This protein binds this small molecule.
Small molecule (SMILES): CC(=O)N[C@H]1[C@H](O[C@H]2[C@H](O)[C@@H](NC(C)=O)CO[C@@H]2CO)O[C@H](CO)[C@@H](O)[C@@H]1O

Sequence of chain 1.C:
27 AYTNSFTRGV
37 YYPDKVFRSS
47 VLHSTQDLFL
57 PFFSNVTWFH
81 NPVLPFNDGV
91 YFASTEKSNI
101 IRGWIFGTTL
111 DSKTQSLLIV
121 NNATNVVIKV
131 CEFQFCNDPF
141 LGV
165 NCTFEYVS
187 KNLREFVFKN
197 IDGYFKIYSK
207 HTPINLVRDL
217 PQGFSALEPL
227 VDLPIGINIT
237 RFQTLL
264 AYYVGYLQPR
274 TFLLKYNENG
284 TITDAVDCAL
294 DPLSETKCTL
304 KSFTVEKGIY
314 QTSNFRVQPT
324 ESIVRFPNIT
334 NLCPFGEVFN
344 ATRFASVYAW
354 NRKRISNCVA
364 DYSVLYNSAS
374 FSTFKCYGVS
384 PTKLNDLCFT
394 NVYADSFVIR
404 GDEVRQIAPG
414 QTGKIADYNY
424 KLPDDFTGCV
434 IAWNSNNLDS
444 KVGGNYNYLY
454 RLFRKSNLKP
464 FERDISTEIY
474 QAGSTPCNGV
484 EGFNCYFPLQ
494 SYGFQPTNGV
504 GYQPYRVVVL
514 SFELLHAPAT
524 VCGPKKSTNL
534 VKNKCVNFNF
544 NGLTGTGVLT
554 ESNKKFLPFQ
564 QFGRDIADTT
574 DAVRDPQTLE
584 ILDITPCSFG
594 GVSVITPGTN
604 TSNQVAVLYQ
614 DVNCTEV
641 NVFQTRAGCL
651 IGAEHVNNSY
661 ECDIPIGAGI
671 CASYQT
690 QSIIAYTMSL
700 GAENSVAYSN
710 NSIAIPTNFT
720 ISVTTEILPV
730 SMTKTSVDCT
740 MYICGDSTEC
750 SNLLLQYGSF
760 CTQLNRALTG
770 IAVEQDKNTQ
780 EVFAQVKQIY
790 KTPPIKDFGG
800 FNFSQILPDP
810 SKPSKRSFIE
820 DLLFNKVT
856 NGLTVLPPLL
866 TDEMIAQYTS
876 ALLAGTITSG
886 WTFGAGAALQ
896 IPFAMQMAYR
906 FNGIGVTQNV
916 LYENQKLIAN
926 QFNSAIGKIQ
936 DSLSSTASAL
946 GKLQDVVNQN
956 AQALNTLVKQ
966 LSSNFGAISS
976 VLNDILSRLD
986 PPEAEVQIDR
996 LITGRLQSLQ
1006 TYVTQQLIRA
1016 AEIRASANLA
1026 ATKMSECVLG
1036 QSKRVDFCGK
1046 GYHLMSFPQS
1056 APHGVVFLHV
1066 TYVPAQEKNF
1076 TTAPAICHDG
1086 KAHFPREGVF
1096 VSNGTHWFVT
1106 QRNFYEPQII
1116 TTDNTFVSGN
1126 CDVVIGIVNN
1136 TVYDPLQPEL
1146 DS

Sequence of chain 1.B:
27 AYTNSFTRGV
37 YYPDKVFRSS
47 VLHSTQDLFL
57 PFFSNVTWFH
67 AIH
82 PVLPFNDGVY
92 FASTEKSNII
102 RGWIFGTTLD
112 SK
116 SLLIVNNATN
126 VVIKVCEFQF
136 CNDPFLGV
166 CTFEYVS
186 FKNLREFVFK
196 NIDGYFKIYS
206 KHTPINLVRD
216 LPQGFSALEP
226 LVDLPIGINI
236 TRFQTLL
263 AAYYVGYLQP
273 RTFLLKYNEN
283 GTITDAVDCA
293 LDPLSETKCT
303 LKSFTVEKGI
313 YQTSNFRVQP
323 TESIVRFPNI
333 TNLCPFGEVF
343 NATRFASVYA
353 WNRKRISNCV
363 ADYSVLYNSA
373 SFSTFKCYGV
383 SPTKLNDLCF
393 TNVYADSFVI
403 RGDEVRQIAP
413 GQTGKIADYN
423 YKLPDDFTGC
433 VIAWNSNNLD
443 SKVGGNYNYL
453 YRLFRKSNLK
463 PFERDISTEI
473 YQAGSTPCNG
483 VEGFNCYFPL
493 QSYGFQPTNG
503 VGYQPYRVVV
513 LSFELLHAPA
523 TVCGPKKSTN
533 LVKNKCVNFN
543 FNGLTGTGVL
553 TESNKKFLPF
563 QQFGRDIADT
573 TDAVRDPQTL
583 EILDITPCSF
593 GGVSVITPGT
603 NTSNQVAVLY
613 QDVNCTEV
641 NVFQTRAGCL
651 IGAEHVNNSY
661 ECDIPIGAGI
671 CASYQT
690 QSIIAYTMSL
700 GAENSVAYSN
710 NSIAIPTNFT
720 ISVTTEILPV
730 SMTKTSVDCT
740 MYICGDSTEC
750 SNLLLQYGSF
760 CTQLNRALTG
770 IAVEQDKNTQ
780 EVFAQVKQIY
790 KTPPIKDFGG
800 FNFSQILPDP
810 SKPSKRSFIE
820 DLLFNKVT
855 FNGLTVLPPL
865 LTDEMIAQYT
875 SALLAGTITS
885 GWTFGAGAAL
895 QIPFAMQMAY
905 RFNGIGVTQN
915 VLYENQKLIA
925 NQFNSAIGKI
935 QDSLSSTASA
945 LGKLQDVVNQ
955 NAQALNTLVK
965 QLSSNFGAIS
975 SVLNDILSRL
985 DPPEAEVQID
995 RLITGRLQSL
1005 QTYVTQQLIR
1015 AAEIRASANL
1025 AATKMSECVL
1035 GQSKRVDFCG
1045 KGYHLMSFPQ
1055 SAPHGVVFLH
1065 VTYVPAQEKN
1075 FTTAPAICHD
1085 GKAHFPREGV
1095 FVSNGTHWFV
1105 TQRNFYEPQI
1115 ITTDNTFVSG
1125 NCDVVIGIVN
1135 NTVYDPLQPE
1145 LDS

Binding-site contacts:
Ligand atom C6 contacts residue ALA706 of chain 1.C at 4.2 Å (hydrophobic).
Ligand atom C3 contacts residue ALA706 of chain 1.C at 4.4 Å (hydrophobic).
Ligand atom O5 contacts residue ASN1074 of chain 1.C at 2.2 Å (h-bond).
Ligand atom O4 contacts residue ALA706 of chain 1.C at 3.6 Å.
Ligand atom C8 contacts residue GLU1072 of chain 1.C at 3.6 Å.
Ligand atom C2 contacts residue ASN1074 of chain 1.C at 2.5 Å.
Ligand atom C5 contacts residue ASN1074 of chain 1.C at 3.6 Å.
Ligand atom N2 contacts residue ASN1074 of chain 1.C at 3.0 Å (h-bond).
Ligand atom C4 contacts residue ALA706 of chain 1.C at 4.1 Å (hydrophobic).
Ligand atom C5 contacts residue ALA706 of chain 1.C at 3.6 Å (hydrophobic).
Ligand atom C1 contacts residue GLN895 of chain 1.B at 4.2 Å.
Ligand atom C1 contacts residue ASN1074 of chain 1.C at 1.4 Å.
Ligand atom C7 contacts residue ASN1074 of chain 1.C at 3.4 Å.
Ligand atom C4 contacts residue ASN1074 of chain 1.C at 4.2 Å.
Ligand atom O7 contacts residue ASN1074 of chain 1.C at 3.4 Å (h-bond).
Ligand atom O7 contacts residue ALA706 of chain 1.C at 3.6 Å.
Ligand atom C3 contacts residue ASN1074 of chain 1.C at 3.8 Å.
Ligand atom C7 contacts residue ALA706 of chain 1.C at 4.3 Å (hydrophobic).